Binding-site contacts:
Ligand atom O1B contacts residue LYS47 of chain 1.A at 2.9 Å (salt-bridge).
Ligand atom O1A contacts residue LYS47 of chain 1.A at 3.6 Å (salt-bridge).
Ligand atom O2A contacts residue GLU110 of chain 1.F at 3.6 Å.
Ligand atom C5' contacts residue GLU110 of chain 1.F at 3.9 Å.
Ligand atom O3B contacts residue MG1 of chain 1.K at 3.5 Å.
Ligand atom N7 contacts residue TYR163 of chain 1.A at 3.6 Å.
Ligand atom O3A contacts residue GLY44 of chain 1.A at 3.5 Å.
Ligand atom O3A contacts residue ARG200 of chain 1.A at 3.7 Å.
Ligand atom O1A contacts residue THR48 of chain 1.A at 3.4 Å (h-bond).
Ligand atom O2' contacts residue LEU2 of chain 1.A at 3.7 Å.
Ligand atom O1A contacts residue THR49 of chain 1.A at 2.9 Å (h-bond).
Ligand atom O1A contacts residue ARG3 of chain 1.A at 3.5 Å (salt-bridge).
Ligand atom C8 contacts residue GLY46 of chain 1.A at 3.8 Å.
Ligand atom PA contacts residue ARG3 of chain 1.A at 3.8 Å.
Ligand atom O2' contacts residue ARG3 of chain 1.A at 3.7 Å.
Ligand atom O3G contacts residue ARG153 of chain 1.F at 3.4 Å (salt-bridge).
Ligand atom S1G contacts residue THR141 of chain 1.A at 3.4 Å (h-bond).
Ligand atom O1B contacts residue GLY46 of chain 1.A at 3.6 Å.
Ligand atom O1B contacts residue GLY44 of chain 1.A at 3.8 Å.
Ligand atom PB contacts residue MG1 of chain 1.K at 3.2 Å.
Ligand atom C2' contacts residue THR49 of chain 1.A at 3.7 Å.
Ligand atom PG contacts residue MG1 of chain 1.K at 3.2 Å.
Ligand atom S1G contacts residue PRO43 of chain 1.A at 3.7 Å.
Ligand atom O3B contacts residue ARG200 of chain 1.A at 3.4 Å (salt-bridge).
Ligand atom N6 contacts residue TYR163 of chain 1.A at 3.4 Å (h-bond).
Ligand atom C5' contacts residue ARG200 of chain 1.A at 3.9 Å.
Ligand atom O2B contacts residue THR48 of chain 1.A at 2.8 Å (h-bond).
Ligand atom O1A contacts residue GLY46 of chain 1.A at 3.3 Å.
Ligand atom C2 contacts residue PRO4 of chain 1.A at 3.6 Å (hydrophobic).
Ligand atom N1 contacts residue PRO4 of chain 1.A at 3.7 Å.
Ligand atom O2B contacts residue MG1 of chain 1.K at 1.9 Å.
Ligand atom O2G contacts residue MG1 of chain 1.K at 1.8 Å.
Ligand atom O2A contacts residue ARG200 of chain 1.A at 3.6 Å.
Ligand atom O2A contacts residue ARG3 of chain 1.A at 3.4 Å (salt-bridge).
Ligand atom N7 contacts residue LEU45 of chain 1.A at 3.8 Å.
Ligand atom O3B contacts residue GLY44 of chain 1.A at 3.2 Å (h-bond).
Ligand atom O3A contacts residue GLY46 of chain 1.A at 3.7 Å.
Ligand atom S1G contacts residue LYS47 of chain 1.A at 2.8 Å (salt-bridge).
Ligand atom N6 contacts residue ILE11 of chain 1.A at 2.9 Å (h-bond).
Ligand atom O2G contacts residue THR48 of chain 1.A at 3.7 Å.

Sequence of chain 1.A:
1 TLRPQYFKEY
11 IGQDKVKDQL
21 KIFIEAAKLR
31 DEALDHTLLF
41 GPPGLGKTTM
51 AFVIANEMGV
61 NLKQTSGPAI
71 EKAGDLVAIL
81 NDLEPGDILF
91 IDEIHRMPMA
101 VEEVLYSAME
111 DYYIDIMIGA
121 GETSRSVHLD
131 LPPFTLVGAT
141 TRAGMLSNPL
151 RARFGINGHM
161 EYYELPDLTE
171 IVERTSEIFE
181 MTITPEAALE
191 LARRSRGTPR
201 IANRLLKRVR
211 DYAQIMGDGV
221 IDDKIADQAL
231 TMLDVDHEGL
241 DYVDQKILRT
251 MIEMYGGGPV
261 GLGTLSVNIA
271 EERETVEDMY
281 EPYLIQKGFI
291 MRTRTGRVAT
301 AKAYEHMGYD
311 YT

Sequence of chain 1.F:
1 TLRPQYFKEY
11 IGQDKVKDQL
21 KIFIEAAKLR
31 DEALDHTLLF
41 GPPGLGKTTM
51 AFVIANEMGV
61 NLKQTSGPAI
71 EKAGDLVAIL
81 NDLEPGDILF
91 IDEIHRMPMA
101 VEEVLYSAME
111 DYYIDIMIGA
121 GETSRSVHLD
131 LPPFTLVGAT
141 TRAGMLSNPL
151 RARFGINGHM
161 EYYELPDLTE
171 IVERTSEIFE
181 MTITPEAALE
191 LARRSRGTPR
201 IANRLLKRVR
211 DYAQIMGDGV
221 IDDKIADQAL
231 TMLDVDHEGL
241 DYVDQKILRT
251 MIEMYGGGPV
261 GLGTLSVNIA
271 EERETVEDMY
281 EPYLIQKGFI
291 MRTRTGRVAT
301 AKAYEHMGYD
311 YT

The small molecule below binds the protein below.
Small molecule (SMILES): Nc1ncnc2c1ncn2[C@@H]1O[C@H](COP(=O)(O)OP(=O)(O)OP(O)(O)=S)[C@@H](O)[C@H]1O